Binding-site contacts:
Ligand atom C1 contacts residue ASN85 of chain 1.M at 1.4 Å.
Ligand atom O5 contacts residue ASN85 of chain 1.M at 2.3 Å (h-bond).
Ligand atom C5 contacts residue SER87 of chain 1.M at 4.1 Å.
Ligand atom C5 contacts residue ASN85 of chain 1.M at 3.6 Å.
Ligand atom C7 contacts residue ASN85 of chain 1.M at 4.3 Å.
Ligand atom O5 contacts residue SER87 of chain 1.M at 4.1 Å.
Ligand atom C2 contacts residue ASN85 of chain 1.M at 2.5 Å.
Ligand atom C4 contacts residue ASN85 of chain 1.M at 4.2 Å.
Ligand atom N2 contacts residue ASN85 of chain 1.M at 3.0 Å (h-bond).
Ligand atom C3 contacts residue ASN85 of chain 1.M at 3.9 Å.
Ligand atom C6 contacts residue SER87 of chain 1.M at 3.9 Å.
Ligand atom C1 contacts residue SER87 of chain 1.M at 4.5 Å.

A small-molecule ligand and the protein it binds are described below.
Small molecule (SMILES): CC(=O)N[C@@H]1[C@@H](O)[C@H](O)[C@@H](CO)O[C@H]1O

Sequence of chain 1.M:
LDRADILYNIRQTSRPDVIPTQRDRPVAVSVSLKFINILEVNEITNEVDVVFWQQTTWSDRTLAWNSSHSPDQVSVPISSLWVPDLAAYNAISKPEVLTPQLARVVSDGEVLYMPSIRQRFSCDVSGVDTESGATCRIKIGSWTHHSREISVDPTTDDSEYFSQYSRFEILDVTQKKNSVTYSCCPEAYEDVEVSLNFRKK